Sequence of chain 1.B:
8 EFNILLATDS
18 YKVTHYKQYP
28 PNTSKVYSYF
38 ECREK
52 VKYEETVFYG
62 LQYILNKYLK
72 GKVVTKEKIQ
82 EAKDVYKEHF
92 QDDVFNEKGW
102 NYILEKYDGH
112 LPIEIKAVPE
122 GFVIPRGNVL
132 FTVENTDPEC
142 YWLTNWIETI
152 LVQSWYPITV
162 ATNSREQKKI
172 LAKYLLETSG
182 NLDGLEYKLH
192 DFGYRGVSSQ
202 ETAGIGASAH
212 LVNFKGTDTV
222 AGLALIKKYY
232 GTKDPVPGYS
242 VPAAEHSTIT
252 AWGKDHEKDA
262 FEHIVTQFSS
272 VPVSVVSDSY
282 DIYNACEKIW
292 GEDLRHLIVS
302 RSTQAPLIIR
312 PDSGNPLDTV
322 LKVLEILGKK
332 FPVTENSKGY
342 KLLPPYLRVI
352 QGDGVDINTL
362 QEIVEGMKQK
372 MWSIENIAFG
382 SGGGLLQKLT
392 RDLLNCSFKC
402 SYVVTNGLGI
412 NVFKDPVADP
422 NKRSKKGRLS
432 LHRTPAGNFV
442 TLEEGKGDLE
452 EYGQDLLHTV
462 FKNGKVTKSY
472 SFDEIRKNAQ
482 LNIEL

Binding-site contacts:
Ligand atom N8 contacts residue TYR18 of chain 1.B at 3.8 Å.
Ligand atom C13 contacts residue PHE193 of chain 1.A at 3.6 Å (hydrophobic).
Ligand atom C24 contacts residue ILE309 of chain 1.A at 3.7 Å (hydrophobic).
Ligand atom O10 contacts residue PHE193 of chain 1.A at 3.7 Å.
Ligand atom C9 contacts residue PHE193 of chain 1.A at 3.5 Å (hydrophobic).
Ligand atom C15 contacts residue ARG196 of chain 1.A at 3.3 Å.
Ligand atom C2 contacts residue ILE351 of chain 1.A at 3.8 Å (hydrophobic).
Ligand atom C2 contacts residue HIS191 of chain 1.A at 3.3 Å.
Ligand atom N8 contacts residue ASP219 of chain 1.A at 3.2 Å (salt-bridge).
Ligand atom C15 contacts residue PHE193 of chain 1.A at 3.3 Å (hydrophobic).
Ligand atom S20 contacts residue ILE351 of chain 1.A at 3.7 Å.
Ligand atom C13 contacts residue TYR18 of chain 1.B at 3.7 Å (hydrophobic).
Ligand atom C12 contacts residue PHE193 of chain 1.A at 3.5 Å (hydrophobic).
Ligand atom C18 contacts residue PHE193 of chain 1.A at 3.5 Å (hydrophobic).
Ligand atom O21 contacts residue ILE351 of chain 1.A at 3.4 Å.
Ligand atom N14 contacts residue PHE193 of chain 1.A at 3.6 Å.
Ligand atom N17 contacts residue PO41 of chain 1.D at 3.3 Å (h-bond).
Ligand atom C1 contacts residue PHE193 of chain 1.A at 3.6 Å (hydrophobic).
Ligand atom F29 contacts residue TYR188 of chain 1.A at 3.5 Å.
Ligand atom C1 contacts residue HIS191 of chain 1.A at 3.6 Å.
Ligand atom C28 contacts residue HIS191 of chain 1.A at 3.8 Å.
Ligand atom O22 contacts residue ILE351 of chain 1.A at 3.7 Å.
Ligand atom C16 contacts residue ARG196 of chain 1.A at 3.2 Å.
Ligand atom O21 contacts residue ALA379 of chain 1.A at 3.7 Å.
Ligand atom O22 contacts residue ILE309 of chain 1.A at 3.5 Å.
Ligand atom C4 contacts residue VAL242 of chain 1.A at 3.5 Å (hydrophobic).
Ligand atom C3 contacts residue ILE351 of chain 1.A at 3.6 Å (hydrophobic).
Ligand atom N17 contacts residue ARG311 of chain 1.A at 3.0 Å (salt-bridge).
Ligand atom C12 contacts residue ASP219 of chain 1.A at 3.3 Å.
Ligand atom C18 contacts residue ARG311 of chain 1.A at 3.5 Å.
Ligand atom C5 contacts residue VAL242 of chain 1.A at 3.5 Å (hydrophobic).
Ligand atom C18 contacts residue PO41 of chain 1.D at 3.6 Å.
Ligand atom C5 contacts residue SER275 of chain 1.A at 3.4 Å.
Ligand atom C7 contacts residue ALA244 of chain 1.A at 3.5 Å (hydrophobic).
Ligand atom C11 contacts residue PHE193 of chain 1.A at 3.5 Å (hydrophobic).
Ligand atom N17 contacts residue EDO1 of chain 1.F at 3.8 Å.
Ligand atom C12 contacts residue TYR18 of chain 1.B at 3.6 Å (hydrophobic).
Ligand atom C26 contacts residue VAL242 of chain 1.A at 3.6 Å (hydrophobic).
Ligand atom C19 contacts residue ARG311 of chain 1.A at 3.5 Å.
Ligand atom C19 contacts residue PHE193 of chain 1.A at 3.5 Å (hydrophobic).

Sequence of chain 1.A:
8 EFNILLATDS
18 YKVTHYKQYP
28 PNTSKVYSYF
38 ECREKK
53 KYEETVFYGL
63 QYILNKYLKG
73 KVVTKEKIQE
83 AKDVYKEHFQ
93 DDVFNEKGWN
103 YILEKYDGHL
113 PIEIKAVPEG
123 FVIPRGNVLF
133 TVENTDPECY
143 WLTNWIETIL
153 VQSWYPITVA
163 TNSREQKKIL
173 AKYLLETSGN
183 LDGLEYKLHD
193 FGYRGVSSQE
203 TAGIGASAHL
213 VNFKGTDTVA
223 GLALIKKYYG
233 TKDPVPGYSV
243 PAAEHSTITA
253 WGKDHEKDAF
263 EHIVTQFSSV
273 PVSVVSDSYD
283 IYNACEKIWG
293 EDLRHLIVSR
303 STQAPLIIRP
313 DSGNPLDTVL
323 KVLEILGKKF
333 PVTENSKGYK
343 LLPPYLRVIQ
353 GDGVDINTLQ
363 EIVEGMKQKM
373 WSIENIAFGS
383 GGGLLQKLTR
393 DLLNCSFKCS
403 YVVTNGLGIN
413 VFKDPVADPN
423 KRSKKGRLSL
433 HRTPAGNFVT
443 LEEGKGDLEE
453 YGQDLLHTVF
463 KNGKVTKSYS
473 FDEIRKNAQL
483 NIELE

This small molecule binds to this protein.
Small molecule (SMILES): O=C(NCc1ccc(S(=O)(=O)c2cc(F)cc(F)c2)cc1)c1ccn2ccnc2c1